Binding-site contacts:
Ligand atom N2 contacts residue ILE211 of chain 4.E at 4.3 Å.
Ligand atom O5 contacts residue ASN212 of chain 4.E at 2.4 Å (h-bond).
Ligand atom C4 contacts residue ASN212 of chain 4.E at 4.2 Å.
Ligand atom C5 contacts residue ASN212 of chain 4.E at 3.7 Å.
Ligand atom C7 contacts residue ASN212 of chain 4.E at 3.9 Å.
Ligand atom C1 contacts residue ILE211 of chain 4.E at 4.2 Å (hydrophobic).
Ligand atom N2 contacts residue ASN212 of chain 4.E at 2.9 Å (h-bond).
Ligand atom C1 contacts residue ASN212 of chain 4.E at 1.4 Å.
Ligand atom C2 contacts residue ASN212 of chain 4.E at 2.4 Å.
Ligand atom O7 contacts residue ASN212 of chain 4.E at 4.5 Å.
Ligand atom C3 contacts residue ASN212 of chain 4.E at 3.8 Å.

Sequence of chain 4.E:
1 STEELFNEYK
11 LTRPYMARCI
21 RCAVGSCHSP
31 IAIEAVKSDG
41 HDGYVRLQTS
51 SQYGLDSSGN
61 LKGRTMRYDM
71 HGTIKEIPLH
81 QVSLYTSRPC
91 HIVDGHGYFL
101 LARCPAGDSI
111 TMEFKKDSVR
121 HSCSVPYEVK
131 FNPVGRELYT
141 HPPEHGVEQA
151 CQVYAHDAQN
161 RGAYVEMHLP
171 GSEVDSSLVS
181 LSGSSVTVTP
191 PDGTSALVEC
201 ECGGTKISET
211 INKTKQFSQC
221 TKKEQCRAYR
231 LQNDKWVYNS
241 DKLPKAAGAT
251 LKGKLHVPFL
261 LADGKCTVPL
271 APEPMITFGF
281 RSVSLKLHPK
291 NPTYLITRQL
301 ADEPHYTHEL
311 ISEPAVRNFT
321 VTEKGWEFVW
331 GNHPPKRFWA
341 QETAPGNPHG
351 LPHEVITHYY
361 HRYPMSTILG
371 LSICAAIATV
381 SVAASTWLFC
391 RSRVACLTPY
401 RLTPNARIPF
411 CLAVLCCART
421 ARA

This protein binds this small molecule.
Small molecule (SMILES): CC(=O)N[C@@H]1[C@@H](O)[C@H](O)[C@@H](CO)O[C@H]1O